Binding-site contacts:
Ligand atom CM6 contacts residue MET214 of chain 10.A at 3.5 Å (hydrophobic).
Ligand atom C4B contacts residue LEU181 of chain 10.A at 3.5 Å (hydrophobic).
Ligand atom F2 contacts residue PHE179 of chain 10.A at 3.3 Å.
Ligand atom C4 contacts residue TYR190 of chain 10.A at 3.4 Å (hydrophobic).
Ligand atom C2A contacts residue PHE179 of chain 10.A at 3.6 Å (hydrophobic).
Ligand atom F2 contacts residue VAL168 of chain 10.A at 2.6 Å.
Ligand atom F3 contacts residue MET143 of chain 10.A at 3.3 Å.
Ligand atom C5B contacts residue LEU181 of chain 10.A at 3.4 Å (hydrophobic).
Ligand atom C1B contacts residue ILE98 of chain 10.A at 3.6 Å (hydrophobic).
Ligand atom F2 contacts residue TYR142 of chain 10.A at 3.6 Å.
Ligand atom O1 contacts residue MET214 of chain 10.A at 3.5 Å (h-bond).
Ligand atom CM3 contacts residue ASN212 of chain 10.A at 3.5 Å.
Ligand atom F3 contacts residue ALA166 of chain 10.A at 2.8 Å.
Ligand atom N3A contacts residue PHE179 of chain 10.A at 3.2 Å.
Ligand atom CM3 contacts residue TYR190 of chain 10.A at 3.5 Å (hydrophobic).
Ligand atom C3A contacts residue TYR144 of chain 10.A at 3.4 Å (hydrophobic).
Ligand atom F3 contacts residue TYR144 of chain 10.A at 2.9 Å.
Ligand atom N1A contacts residue PHE179 of chain 10.A at 3.7 Å.
Ligand atom F3 contacts residue TYR142 of chain 10.A at 2.8 Å.
Ligand atom O1B contacts residue ILE98 of chain 10.A at 3.0 Å.
Ligand atom N1A contacts residue TYR144 of chain 10.A at 3.1 Å.
Ligand atom C6B contacts residue LEU181 of chain 10.A at 3.4 Å (hydrophobic).
Ligand atom N1A contacts residue LEU181 of chain 10.A at 3.7 Å.
Ligand atom C1C contacts residue MET214 of chain 10.A at 3.5 Å (hydrophobic).
Ligand atom CM2 contacts residue ILE122 of chain 10.A at 3.5 Å (hydrophobic).
Ligand atom C3A contacts residue PHE179 of chain 10.A at 3.4 Å (hydrophobic).
Ligand atom C5B contacts residue TYR144 of chain 10.A at 3.5 Å (hydrophobic).
Ligand atom C2A contacts residue TYR144 of chain 10.A at 3.5 Å (hydrophobic).
Ligand atom F1 contacts residue PHE179 of chain 10.A at 3.8 Å.
Ligand atom O1A contacts residue TYR144 of chain 10.A at 3.1 Å.
Ligand atom N3A contacts residue TYR144 of chain 10.A at 3.7 Å.
Ligand atom CM6 contacts residue LEU184 of chain 10.A at 3.0 Å (hydrophobic).
Ligand atom C5 contacts residue MET214 of chain 10.A at 3.5 Å (hydrophobic).
Ligand atom F1 contacts residue TYR142 of chain 10.A at 3.6 Å.
Ligand atom CM6 contacts residue TYR144 of chain 10.A at 3.3 Å (hydrophobic).
Ligand atom C1B contacts residue LEU181 of chain 10.A at 3.7 Å (hydrophobic).
Ligand atom CM4 contacts residue PHE179 of chain 10.A at 3.8 Å (hydrophobic).
Ligand atom F1 contacts residue LEU217 of chain 10.A at 3.4 Å.
Ligand atom CM4 contacts residue TYR142 of chain 10.A at 3.5 Å (hydrophobic).
Ligand atom F3 contacts residue SER167 of chain 10.A at 3.8 Å.

Sequence of chain 10.A:
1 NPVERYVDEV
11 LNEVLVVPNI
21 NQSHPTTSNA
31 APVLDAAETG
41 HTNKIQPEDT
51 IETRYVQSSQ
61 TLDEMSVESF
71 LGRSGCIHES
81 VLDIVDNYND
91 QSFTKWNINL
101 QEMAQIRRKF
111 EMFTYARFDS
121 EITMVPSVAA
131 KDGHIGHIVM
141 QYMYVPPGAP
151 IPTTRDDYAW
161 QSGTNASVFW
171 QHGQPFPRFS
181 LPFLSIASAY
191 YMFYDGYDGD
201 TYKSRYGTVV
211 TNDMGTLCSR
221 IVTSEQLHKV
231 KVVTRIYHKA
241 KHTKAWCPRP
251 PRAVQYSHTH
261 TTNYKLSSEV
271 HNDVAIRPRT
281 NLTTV

Sequence of chain 10.C:
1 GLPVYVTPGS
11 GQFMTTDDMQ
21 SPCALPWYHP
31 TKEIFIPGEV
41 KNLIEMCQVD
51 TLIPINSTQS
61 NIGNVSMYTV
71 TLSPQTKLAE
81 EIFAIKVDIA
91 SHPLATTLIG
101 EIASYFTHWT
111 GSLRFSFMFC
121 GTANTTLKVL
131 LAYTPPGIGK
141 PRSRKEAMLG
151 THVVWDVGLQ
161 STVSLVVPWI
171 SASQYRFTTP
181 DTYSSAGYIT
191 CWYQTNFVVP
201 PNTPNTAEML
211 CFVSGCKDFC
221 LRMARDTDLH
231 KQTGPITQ

A small-molecule ligand and the protein it binds are described below.
Small molecule (SMILES): Cc1cc(CCCOc2c(C)cc(-c3noc(C(F)(F)F)n3)cc2C)on1